A small-molecule ligand and the protein it binds are described below.
Small molecule (SMILES): CC(=O)N[C@@H]1[C@@H](O)[C@H](O)[C@@H](CO)O[C@H]1O

Sequence of chain 1.B:
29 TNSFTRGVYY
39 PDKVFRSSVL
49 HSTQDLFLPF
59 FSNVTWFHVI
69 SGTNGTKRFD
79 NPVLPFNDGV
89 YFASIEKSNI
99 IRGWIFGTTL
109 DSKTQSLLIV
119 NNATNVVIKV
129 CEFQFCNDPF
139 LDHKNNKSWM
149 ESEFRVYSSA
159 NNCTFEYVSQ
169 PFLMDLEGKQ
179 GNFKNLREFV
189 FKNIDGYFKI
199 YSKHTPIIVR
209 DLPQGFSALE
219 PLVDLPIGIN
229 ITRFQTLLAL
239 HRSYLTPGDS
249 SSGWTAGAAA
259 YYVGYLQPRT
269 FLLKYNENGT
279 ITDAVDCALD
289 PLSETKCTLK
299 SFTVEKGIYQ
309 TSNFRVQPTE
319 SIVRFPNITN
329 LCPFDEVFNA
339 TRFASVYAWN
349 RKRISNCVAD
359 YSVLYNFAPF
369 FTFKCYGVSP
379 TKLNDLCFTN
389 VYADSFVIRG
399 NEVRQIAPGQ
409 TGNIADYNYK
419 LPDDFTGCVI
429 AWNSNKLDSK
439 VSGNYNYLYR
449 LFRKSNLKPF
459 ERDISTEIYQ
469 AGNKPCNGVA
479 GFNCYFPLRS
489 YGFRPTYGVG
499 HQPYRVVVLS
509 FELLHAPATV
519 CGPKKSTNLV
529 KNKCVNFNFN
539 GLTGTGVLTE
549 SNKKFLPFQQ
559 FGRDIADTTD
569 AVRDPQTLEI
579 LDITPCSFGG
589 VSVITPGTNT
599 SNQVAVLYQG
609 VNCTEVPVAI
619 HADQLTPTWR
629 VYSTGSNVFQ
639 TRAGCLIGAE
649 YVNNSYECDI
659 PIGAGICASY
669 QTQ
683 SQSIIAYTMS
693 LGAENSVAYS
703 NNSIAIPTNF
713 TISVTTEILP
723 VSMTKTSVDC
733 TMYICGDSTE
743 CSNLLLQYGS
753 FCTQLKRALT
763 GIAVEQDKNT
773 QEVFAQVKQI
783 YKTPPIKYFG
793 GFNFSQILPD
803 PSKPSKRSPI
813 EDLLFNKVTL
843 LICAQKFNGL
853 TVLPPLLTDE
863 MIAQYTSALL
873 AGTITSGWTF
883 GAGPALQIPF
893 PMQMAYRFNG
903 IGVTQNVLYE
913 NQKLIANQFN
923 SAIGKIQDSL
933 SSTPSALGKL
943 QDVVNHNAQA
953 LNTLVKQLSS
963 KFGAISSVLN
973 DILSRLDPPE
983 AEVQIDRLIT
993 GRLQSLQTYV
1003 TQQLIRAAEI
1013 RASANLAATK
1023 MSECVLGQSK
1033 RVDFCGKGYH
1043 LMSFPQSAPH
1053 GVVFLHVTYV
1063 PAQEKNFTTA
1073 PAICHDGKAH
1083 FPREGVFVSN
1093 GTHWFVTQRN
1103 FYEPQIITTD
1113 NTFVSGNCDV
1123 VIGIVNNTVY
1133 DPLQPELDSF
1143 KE

Binding-site contacts:
Ligand atom C2 contacts residue ASN325 of chain 1.B at 2.5 Å.
Ligand atom C7 contacts residue GLN574 of chain 1.B at 4.3 Å.
Ligand atom O5 contacts residue ASN325 of chain 1.B at 2.5 Å (h-bond).
Ligand atom N2 contacts residue ASN325 of chain 1.B at 3.8 Å.
Ligand atom C1 contacts residue ASN325 of chain 1.B at 1.4 Å.
Ligand atom C8 contacts residue GLN574 of chain 1.B at 3.9 Å.
Ligand atom O3 contacts residue ASN325 of chain 1.B at 3.6 Å (h-bond).
Ligand atom C5 contacts residue ASN325 of chain 1.B at 3.4 Å.
Ligand atom C8 contacts residue THR575 of chain 1.B at 3.8 Å.
Ligand atom O6 contacts residue ASN325 of chain 1.B at 4.1 Å.
Ligand atom N2 contacts residue GLN574 of chain 1.B at 4.3 Å.
Ligand atom C4 contacts residue ASN325 of chain 1.B at 3.3 Å.
Ligand atom C6 contacts residue ASN325 of chain 1.B at 4.4 Å.
Ligand atom O5 contacts residue GLN574 of chain 1.B at 4.3 Å.
Ligand atom C3 contacts residue ASN325 of chain 1.B at 3.3 Å.
Ligand atom O7 contacts residue ASN325 of chain 1.B at 4.1 Å.
Ligand atom C7 contacts residue ASN325 of chain 1.B at 4.5 Å.